Binding-site contacts:
Ligand atom NH1 contacts residue SER88 of chain 1.A at 3.0 Å (h-bond).
Ligand atom CA contacts residue THR91 of chain 1.A at 3.6 Å.
Ligand atom O contacts residue THR142 of chain 1.A at 3.4 Å.
Ligand atom NH2 contacts residue TYR33 of chain 1.A at 3.7 Å.
Ligand atom CD contacts residue TYR33 of chain 1.A at 3.5 Å (hydrophobic).
Ligand atom CA contacts residue THR143 of chain 1.A at 3.6 Å.
Ligand atom CG contacts residue TRP71 of chain 1.A at 3.7 Å (hydrophobic).
Ligand atom N contacts residue ASP181 of chain 1.A at 2.5 Å (salt-bridge).
Ligand atom NH2 contacts residue ASP30 of chain 1.A at 3.3 Å (salt-bridge).
Ligand atom OXT contacts residue GLY89 of chain 1.A at 3.3 Å (h-bond).
Ligand atom O contacts residue ARG96 of chain 1.A at 2.9 Å (salt-bridge).
Ligand atom NE contacts residue SER88 of chain 1.A at 3.1 Å (h-bond).
Ligand atom CG contacts residue GLY89 of chain 1.A at 3.4 Å.
Ligand atom CA contacts residue GLY89 of chain 1.A at 3.8 Å.
Ligand atom CD contacts residue TRP71 of chain 1.A at 3.9 Å (hydrophobic).
Ligand atom O contacts residue TRP71 of chain 1.A at 3.5 Å.
Ligand atom CG contacts residue TYR33 of chain 1.A at 3.5 Å (hydrophobic).
Ligand atom CB contacts residue ASP181 of chain 1.A at 3.7 Å.
Ligand atom C contacts residue ARG96 of chain 1.A at 3.5 Å.
Ligand atom CZ contacts residue SER88 of chain 1.A at 3.6 Å.
Ligand atom CB contacts residue THR142 of chain 1.A at 3.7 Å.
Ligand atom O contacts residue THR143 of chain 1.A at 3.0 Å (h-bond).
Ligand atom OXT contacts residue TRP71 of chain 1.A at 3.5 Å.
Ligand atom OXT contacts residue ARG96 of chain 1.A at 3.0 Å (salt-bridge).
Ligand atom CA contacts residue ASP181 of chain 1.A at 3.4 Å.
Ligand atom CZ contacts residue TRP71 of chain 1.A at 3.6 Å (hydrophobic).
Ligand atom NH1 contacts residue ASP30 of chain 1.A at 3.2 Å (salt-bridge).
Ligand atom OXT contacts residue MET90 of chain 1.A at 3.4 Å.
Ligand atom C contacts residue THR91 of chain 1.A at 3.7 Å.
Ligand atom NH1 contacts residue TYR33 of chain 1.A at 3.3 Å.
Ligand atom CB contacts residue TYR33 of chain 1.A at 3.4 Å (hydrophobic).
Ligand atom N contacts residue GLY89 of chain 1.A at 2.8 Å (h-bond).
Ligand atom OXT contacts residue THR91 of chain 1.A at 2.8 Å (h-bond).
Ligand atom N contacts residue THR91 of chain 1.A at 2.9 Å (h-bond).
Ligand atom CZ contacts residue TYR33 of chain 1.A at 3.4 Å (hydrophobic).
Ligand atom NE contacts residue TYR33 of chain 1.A at 3.3 Å.
Ligand atom C contacts residue TRP71 of chain 1.A at 3.7 Å (hydrophobic).
Ligand atom NE contacts residue TRP71 of chain 1.A at 3.6 Å.
Ligand atom CD contacts residue GLN139 of chain 1.A at 3.4 Å.
Ligand atom NH2 contacts residue GLN139 of chain 1.A at 2.8 Å (h-bond).

Sequence of chain 1.A:
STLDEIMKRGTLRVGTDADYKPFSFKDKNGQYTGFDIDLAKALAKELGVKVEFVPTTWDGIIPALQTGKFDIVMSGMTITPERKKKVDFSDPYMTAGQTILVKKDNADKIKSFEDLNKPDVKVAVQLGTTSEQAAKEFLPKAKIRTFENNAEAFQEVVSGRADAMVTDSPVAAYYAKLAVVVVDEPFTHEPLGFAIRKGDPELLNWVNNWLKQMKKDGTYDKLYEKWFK

A small-molecule ligand and the protein it binds are described below.
Small molecule (SMILES): NC(=[NH2+])NCCC[C@H](N)C(=O)O